Binding-site contacts:
Ligand atom C2 contacts residue TRP4645 of chain 1.A at 3.5 Å (hydrophobic).
Ligand atom O6 contacts residue TRP4645 of chain 1.A at 3.6 Å.
Ligand atom N1 contacts residue TRP4645 of chain 1.A at 3.5 Å.
Ligand atom N7 contacts residue TRP4645 of chain 1.A at 3.7 Å.
Ligand atom N3 contacts residue TRP4645 of chain 1.A at 3.4 Å (h-bond).
Ligand atom C2 contacts residue GLU4194 of chain 1.A at 4.5 Å.
Ligand atom C2 contacts residue ILE4197 of chain 1.A at 4.1 Å (hydrophobic).
Ligand atom C4 contacts residue ILE4926 of chain 1.A at 3.6 Å (hydrophobic).
Ligand atom N3 contacts residue GLU4194 of chain 1.A at 4.1 Å.
Ligand atom C6 contacts residue ILE4926 of chain 1.A at 3.7 Å (hydrophobic).
Ligand atom C5 contacts residue TRP4645 of chain 1.A at 3.6 Å (hydrophobic).
Ligand atom O2 contacts residue ILE4197 of chain 1.A at 3.7 Å.
Ligand atom O2 contacts residue PHE4600 of chain 1.A at 4.5 Å.
Ligand atom O6 contacts residue ILE4926 of chain 1.A at 3.7 Å.
Ligand atom O2 contacts residue TRP4645 of chain 1.A at 4.0 Å.
Ligand atom C5 contacts residue ILE4926 of chain 1.A at 3.7 Å (hydrophobic).
Ligand atom N3 contacts residue TYR4944 of chain 1.A at 3.3 Å (h-bond).
Ligand atom N9 contacts residue TYR4944 of chain 1.A at 3.1 Å (h-bond).
Ligand atom O2 contacts residue ILE4926 of chain 1.A at 4.5 Å.
Ligand atom C8 contacts residue TRP4645 of chain 1.A at 3.8 Å (hydrophobic).
Ligand atom N7 contacts residue ILE4926 of chain 1.A at 3.7 Å.
Ligand atom C6 contacts residue TRP4645 of chain 1.A at 3.5 Å (hydrophobic).
Ligand atom C2 contacts residue ILE4926 of chain 1.A at 3.9 Å (hydrophobic).
Ligand atom C8 contacts residue ILE4926 of chain 1.A at 4.0 Å (hydrophobic).
Ligand atom N9 contacts residue TRP4645 of chain 1.A at 3.5 Å.
Ligand atom C8 contacts residue TRP4941 of chain 1.A at 3.7 Å (hydrophobic).
Ligand atom N1 contacts residue ILE4197 of chain 1.A at 4.0 Å.
Ligand atom N9 contacts residue TRP4941 of chain 1.A at 4.2 Å.
Ligand atom N9 contacts residue ILE4926 of chain 1.A at 3.9 Å.
Ligand atom N1 contacts residue ILE4926 of chain 1.A at 4.1 Å.
Ligand atom C4 contacts residue TRP4645 of chain 1.A at 3.5 Å (hydrophobic).
Ligand atom O2 contacts residue GLU4194 of chain 1.A at 3.4 Å (salt-bridge).
Ligand atom C4 contacts residue TYR4944 of chain 1.A at 3.5 Å (hydrophobic).
Ligand atom C8 contacts residue TYR4944 of chain 1.A at 4.4 Å (hydrophobic).
Ligand atom N3 contacts residue ILE4926 of chain 1.A at 3.6 Å.

This protein binds this small molecule.
Small molecule (SMILES): O=c1[nH]c(=O)c2nc[nH]c2[nH]1

Sequence of chain 1.A:
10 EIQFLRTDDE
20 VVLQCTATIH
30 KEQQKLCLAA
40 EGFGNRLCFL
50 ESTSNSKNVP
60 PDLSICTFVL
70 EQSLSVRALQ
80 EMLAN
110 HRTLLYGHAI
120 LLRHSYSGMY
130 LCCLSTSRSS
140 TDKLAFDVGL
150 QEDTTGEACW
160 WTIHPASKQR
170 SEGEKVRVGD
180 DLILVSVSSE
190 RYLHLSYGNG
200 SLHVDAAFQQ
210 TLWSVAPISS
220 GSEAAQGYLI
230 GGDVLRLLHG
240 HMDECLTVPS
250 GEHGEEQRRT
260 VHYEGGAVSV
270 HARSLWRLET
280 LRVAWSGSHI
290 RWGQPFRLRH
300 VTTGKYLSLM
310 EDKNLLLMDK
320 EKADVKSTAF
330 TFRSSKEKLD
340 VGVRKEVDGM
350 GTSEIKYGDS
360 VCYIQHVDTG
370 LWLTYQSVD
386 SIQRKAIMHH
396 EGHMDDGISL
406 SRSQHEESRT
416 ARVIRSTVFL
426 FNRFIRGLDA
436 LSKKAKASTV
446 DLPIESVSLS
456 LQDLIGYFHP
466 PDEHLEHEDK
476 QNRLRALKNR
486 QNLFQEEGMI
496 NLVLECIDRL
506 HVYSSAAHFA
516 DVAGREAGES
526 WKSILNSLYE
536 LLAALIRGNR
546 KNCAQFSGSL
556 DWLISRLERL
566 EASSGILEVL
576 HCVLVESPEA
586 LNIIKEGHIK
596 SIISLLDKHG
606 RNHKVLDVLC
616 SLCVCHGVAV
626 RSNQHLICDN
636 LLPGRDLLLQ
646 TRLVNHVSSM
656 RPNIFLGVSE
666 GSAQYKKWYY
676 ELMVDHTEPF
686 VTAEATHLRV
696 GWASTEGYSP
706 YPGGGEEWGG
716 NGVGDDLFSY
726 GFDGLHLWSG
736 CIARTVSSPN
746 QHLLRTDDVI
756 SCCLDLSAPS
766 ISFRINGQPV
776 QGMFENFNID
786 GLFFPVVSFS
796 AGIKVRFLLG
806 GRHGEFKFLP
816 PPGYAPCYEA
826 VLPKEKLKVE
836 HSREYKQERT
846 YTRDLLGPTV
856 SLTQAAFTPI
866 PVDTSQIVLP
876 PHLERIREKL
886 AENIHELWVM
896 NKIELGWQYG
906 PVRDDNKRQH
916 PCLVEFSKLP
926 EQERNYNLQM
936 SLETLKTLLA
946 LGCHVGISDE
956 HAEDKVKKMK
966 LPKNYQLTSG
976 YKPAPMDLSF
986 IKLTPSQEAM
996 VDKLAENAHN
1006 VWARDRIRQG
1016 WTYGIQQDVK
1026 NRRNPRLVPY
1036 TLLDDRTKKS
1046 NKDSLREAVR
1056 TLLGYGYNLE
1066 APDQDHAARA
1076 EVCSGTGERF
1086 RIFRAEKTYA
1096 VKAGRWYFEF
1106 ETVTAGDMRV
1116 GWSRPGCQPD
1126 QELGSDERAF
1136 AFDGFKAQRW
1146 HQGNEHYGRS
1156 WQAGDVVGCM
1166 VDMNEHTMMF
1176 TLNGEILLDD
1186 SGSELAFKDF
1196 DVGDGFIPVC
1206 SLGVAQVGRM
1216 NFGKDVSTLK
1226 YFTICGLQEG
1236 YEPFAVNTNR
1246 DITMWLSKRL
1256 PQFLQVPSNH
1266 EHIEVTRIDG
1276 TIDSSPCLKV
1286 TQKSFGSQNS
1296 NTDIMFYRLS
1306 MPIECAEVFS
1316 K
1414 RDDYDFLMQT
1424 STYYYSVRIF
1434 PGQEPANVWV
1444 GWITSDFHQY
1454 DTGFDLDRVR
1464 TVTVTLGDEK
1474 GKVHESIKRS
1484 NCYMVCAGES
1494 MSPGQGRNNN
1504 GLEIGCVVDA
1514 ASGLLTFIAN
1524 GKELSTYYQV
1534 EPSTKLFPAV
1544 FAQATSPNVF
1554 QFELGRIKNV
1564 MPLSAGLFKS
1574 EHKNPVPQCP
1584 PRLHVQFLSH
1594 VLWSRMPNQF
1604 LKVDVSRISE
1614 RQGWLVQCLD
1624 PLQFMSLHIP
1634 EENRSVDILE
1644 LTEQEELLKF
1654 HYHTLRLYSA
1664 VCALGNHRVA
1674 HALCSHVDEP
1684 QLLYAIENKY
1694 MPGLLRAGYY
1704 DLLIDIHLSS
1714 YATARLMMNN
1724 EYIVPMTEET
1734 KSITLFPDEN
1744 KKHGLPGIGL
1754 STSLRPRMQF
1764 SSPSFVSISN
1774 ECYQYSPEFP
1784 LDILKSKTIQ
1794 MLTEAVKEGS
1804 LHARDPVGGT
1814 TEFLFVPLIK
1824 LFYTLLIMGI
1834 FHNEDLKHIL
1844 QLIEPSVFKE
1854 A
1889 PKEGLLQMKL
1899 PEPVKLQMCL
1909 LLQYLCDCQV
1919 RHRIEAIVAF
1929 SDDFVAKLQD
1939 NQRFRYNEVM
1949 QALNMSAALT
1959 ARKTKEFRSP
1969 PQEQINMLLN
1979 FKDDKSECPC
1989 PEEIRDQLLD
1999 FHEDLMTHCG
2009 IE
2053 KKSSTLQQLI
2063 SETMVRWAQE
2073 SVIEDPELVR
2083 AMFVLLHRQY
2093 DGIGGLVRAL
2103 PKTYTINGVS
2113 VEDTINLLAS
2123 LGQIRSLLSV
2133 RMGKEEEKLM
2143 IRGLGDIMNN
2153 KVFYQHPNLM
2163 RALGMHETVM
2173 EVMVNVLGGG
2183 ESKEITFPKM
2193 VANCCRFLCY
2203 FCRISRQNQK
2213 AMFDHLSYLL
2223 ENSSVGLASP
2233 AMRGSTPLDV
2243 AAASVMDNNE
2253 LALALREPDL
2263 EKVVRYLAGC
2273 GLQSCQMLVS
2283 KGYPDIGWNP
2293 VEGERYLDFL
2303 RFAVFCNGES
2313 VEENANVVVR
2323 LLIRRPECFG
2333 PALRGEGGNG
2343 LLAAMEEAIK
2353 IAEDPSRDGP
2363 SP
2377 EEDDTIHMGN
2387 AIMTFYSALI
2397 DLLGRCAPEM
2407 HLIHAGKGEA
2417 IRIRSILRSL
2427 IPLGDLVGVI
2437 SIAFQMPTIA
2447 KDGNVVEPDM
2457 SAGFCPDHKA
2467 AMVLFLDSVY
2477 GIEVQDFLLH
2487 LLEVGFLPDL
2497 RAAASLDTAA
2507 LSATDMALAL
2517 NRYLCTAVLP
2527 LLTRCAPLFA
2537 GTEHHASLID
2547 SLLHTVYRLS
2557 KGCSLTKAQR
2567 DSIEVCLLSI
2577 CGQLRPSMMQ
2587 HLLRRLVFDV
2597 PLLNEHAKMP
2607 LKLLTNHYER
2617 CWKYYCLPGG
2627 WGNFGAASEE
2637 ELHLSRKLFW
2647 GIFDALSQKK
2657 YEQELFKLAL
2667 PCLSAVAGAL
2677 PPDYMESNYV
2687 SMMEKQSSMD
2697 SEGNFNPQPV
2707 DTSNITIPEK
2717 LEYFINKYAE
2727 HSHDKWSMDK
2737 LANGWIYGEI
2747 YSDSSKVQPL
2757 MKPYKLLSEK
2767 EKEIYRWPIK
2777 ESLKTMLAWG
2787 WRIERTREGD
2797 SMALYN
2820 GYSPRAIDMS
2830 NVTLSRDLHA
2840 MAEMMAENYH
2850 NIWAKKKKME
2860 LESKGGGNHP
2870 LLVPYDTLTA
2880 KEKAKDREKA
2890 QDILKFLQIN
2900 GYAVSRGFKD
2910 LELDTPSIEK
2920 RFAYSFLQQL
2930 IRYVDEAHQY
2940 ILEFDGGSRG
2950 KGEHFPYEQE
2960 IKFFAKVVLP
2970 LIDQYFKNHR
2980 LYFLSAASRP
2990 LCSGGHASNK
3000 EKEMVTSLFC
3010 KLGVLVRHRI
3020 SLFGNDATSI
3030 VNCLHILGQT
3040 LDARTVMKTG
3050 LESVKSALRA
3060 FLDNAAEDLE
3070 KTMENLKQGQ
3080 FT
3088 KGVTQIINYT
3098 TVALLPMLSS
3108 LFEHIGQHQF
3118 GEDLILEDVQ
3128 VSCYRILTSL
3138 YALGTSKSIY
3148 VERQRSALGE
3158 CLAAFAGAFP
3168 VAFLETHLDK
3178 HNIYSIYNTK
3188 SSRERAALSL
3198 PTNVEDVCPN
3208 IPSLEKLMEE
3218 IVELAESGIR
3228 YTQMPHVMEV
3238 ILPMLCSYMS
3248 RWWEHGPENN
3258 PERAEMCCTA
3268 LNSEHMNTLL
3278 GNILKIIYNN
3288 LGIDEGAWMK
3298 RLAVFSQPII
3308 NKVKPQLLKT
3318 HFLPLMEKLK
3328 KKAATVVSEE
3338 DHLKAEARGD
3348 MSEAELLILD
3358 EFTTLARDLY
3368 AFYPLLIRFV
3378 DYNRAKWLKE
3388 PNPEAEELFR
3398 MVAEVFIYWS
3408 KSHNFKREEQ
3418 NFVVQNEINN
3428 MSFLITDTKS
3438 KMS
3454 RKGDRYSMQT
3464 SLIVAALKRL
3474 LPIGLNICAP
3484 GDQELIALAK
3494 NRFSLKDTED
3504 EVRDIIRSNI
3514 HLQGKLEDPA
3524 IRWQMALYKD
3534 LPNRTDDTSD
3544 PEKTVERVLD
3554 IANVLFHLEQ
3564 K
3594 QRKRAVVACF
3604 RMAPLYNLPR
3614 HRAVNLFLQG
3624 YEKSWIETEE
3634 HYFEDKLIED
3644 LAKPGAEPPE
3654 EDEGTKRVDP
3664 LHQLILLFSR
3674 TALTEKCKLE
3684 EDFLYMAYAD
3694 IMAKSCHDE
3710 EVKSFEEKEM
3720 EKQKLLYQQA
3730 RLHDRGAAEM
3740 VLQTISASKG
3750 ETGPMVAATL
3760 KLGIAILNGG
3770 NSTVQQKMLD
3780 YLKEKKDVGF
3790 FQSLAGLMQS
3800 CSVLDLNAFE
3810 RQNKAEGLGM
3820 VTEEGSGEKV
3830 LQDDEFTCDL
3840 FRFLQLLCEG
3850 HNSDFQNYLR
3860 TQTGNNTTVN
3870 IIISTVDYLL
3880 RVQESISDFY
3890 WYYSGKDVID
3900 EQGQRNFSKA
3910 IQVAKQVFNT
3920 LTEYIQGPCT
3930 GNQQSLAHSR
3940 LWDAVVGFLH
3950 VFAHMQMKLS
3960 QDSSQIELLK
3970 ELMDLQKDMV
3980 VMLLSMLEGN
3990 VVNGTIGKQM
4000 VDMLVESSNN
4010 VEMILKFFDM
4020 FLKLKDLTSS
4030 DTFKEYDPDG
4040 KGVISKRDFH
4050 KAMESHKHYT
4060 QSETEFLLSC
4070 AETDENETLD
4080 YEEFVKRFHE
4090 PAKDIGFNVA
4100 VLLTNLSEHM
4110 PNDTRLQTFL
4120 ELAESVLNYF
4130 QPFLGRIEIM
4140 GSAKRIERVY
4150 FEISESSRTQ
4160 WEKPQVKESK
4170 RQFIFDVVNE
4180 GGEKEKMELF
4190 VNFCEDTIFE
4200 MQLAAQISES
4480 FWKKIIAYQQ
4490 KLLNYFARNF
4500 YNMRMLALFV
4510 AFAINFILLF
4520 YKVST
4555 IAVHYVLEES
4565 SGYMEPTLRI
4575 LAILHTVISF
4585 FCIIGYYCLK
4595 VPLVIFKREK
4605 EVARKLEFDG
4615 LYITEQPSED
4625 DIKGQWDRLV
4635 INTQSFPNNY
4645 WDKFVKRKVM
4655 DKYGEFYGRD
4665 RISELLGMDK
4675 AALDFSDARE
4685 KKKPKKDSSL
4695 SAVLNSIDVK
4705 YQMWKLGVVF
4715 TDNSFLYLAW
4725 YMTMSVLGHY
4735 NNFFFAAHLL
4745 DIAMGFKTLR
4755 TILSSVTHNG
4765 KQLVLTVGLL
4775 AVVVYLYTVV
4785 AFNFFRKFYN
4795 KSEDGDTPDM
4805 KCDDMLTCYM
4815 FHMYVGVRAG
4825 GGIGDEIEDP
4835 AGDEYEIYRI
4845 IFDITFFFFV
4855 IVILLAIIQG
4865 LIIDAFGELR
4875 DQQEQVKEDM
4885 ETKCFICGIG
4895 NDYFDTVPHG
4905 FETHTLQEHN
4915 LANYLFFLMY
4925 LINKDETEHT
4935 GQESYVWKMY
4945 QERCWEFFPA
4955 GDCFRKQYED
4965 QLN